Binding-site contacts:
Ligand atom CG1 contacts residue TYR116 of chain 1.D at 3.6 Å (hydrophobic).
Ligand atom CA contacts residue TYR99 of chain 1.D at 3.6 Å (hydrophobic).
Ligand atom N contacts residue TYR7 of chain 1.D at 2.7 Å (h-bond).
Ligand atom O contacts residue TYR7 of chain 1.D at 3.5 Å.
Ligand atom CD2 contacts residue TYR7 of chain 1.D at 3.5 Å (hydrophobic).
Ligand atom CA contacts residue GLN63 of chain 1.D at 3.7 Å.
Ligand atom CB contacts residue GLN63 of chain 1.D at 3.5 Å.
Ligand atom O contacts residue THR80 of chain 1.D at 3.5 Å.
Ligand atom N contacts residue TYR159 of chain 1.D at 3.5 Å.
Ligand atom CG1 contacts residue TRP147 of chain 1.D at 3.3 Å (hydrophobic).
Ligand atom N contacts residue ASP77 of chain 1.D at 3.0 Å (salt-bridge).
Ligand atom O contacts residue TRP147 of chain 1.D at 2.8 Å (h-bond).
Ligand atom CA contacts residue TYR171 of chain 1.D at 3.5 Å (hydrophobic).
Ligand atom CA contacts residue ASP77 of chain 1.D at 3.5 Å.
Ligand atom O contacts residue THR73 of chain 1.D at 3.4 Å.
Ligand atom OXT contacts residue TYR84 of chain 1.D at 2.6 Å (h-bond).
Ligand atom CD2 contacts residue TYR99 of chain 1.D at 3.3 Å (hydrophobic).
Ligand atom CB contacts residue TYR99 of chain 1.D at 3.4 Å (hydrophobic).
Ligand atom C contacts residue TYR84 of chain 1.D at 3.6 Å (hydrophobic).
Ligand atom OXT contacts residue THR143 of chain 1.D at 2.8 Å (h-bond).
Ligand atom CG2 contacts residue ASP77 of chain 1.D at 3.4 Å.
Ligand atom O contacts residue TYR84 of chain 1.D at 3.6 Å.
Ligand atom C contacts residue LYS146 of chain 1.D at 3.4 Å.
Ligand atom OXT contacts residue LYS146 of chain 1.D at 3.4 Å (salt-bridge).
Ligand atom N contacts residue TYR99 of chain 1.D at 2.8 Å (h-bond).
Ligand atom O contacts residue TYR159 of chain 1.D at 2.7 Å (h-bond).
Ligand atom CA contacts residue TYR159 of chain 1.D at 3.5 Å (hydrophobic).
Ligand atom O contacts residue LYS146 of chain 1.D at 2.6 Å (salt-bridge).
Ligand atom CB contacts residue ARG97 of chain 1.D at 3.6 Å.
Ligand atom CD2 contacts residue TRP167 of chain 1.D at 3.5 Å (hydrophobic).
Ligand atom CB contacts residue TRP167 of chain 1.D at 3.5 Å (hydrophobic).
Ligand atom C contacts residue TYR7 of chain 1.D at 3.4 Å (hydrophobic).
Ligand atom O contacts residue HIS70 of chain 1.D at 3.3 Å.
Ligand atom CA contacts residue TYR7 of chain 1.D at 3.3 Å (hydrophobic).
Ligand atom CD1 contacts residue GLN63 of chain 1.D at 3.3 Å.
Ligand atom N contacts residue TYR171 of chain 1.D at 2.8 Å (h-bond).
Ligand atom CG2 contacts residue ARG97 of chain 1.D at 3.5 Å.
Ligand atom CG contacts residue GLN63 of chain 1.D at 3.4 Å.
Ligand atom N contacts residue GLN63 of chain 1.D at 3.0 Å (h-bond).
Ligand atom CD1 contacts residue TYR159 of chain 1.D at 3.5 Å (hydrophobic).

A protein and the small-molecule ligand that binds it are described below.
Small molecule (SMILES): CC(C)C[C@H](NC(=O)[C@@H](N)CC(C)C)C(=O)N[C@@H](Cc1ccccc1)C(=O)NCC(=O)N[C@@H](Cc1ccc(O)cc1)C(=O)N1CCC[C@H]1C(=O)N[C@H](C(=O)N[C@@H](Cc1ccc(O)cc1)C(=O)N[C@H](C(=O)O)C(C)C)C(C)C

Sequence of chain 1.D:
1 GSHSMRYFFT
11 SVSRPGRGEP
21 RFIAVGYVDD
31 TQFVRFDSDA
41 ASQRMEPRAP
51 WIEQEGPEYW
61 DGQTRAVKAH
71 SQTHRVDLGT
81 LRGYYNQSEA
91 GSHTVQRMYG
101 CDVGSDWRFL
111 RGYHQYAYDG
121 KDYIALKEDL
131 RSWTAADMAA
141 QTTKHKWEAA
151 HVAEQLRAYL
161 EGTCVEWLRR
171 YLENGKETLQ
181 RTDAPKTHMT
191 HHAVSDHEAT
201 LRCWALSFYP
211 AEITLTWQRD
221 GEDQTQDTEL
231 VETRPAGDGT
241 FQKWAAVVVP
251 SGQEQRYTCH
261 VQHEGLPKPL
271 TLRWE